Binding-site contacts:
Ligand atom C1' contacts residue THR831 of chain 1.A at 3.5 Å.
Ligand atom OP1 contacts residue ARG1122 of chain 1.B at 3.2 Å.
Ligand atom C6 contacts residue ARG1386 of chain 1.A at 3.4 Å.
Ligand atom C4' contacts residue GLN447 of chain 1.A at 3.5 Å.
Ligand atom OP1 contacts residue ARG337 of chain 1.A at 2.8 Å (salt-bridge).
Ligand atom N3 contacts residue ARG1386 of chain 1.A at 3.0 Å (salt-bridge).
Ligand atom C4 contacts residue G3 of chain 1.K at 3.4 Å.
Ligand atom O2 contacts residue G3 of chain 1.K at 2.8 Å (h-bond).
Ligand atom OP1 contacts residue ARG1129 of chain 1.B at 3.4 Å.
Ligand atom O2 contacts residue A2 of chain 1.K at 3.2 Å.
Ligand atom OP2 contacts residue LYS332 of chain 1.A at 2.9 Å (salt-bridge).
Ligand atom N3 contacts residue G3 of chain 1.K at 2.8 Å (h-bond).
Ligand atom OP1 contacts residue LYS332 of chain 1.A at 3.3 Å (salt-bridge).
Ligand atom OP2 contacts residue ARG337 of chain 1.A at 3.5 Å (salt-bridge).
Ligand atom OP1 contacts residue LEU1128 of chain 1.B at 3.4 Å.
Ligand atom C2 contacts residue G3 of chain 1.K at 3.4 Å.
Ligand atom C5' contacts residue GLU1407 of chain 1.A at 3.3 Å.
Ligand atom O2 contacts residue G1 of chain 1.K at 3.2 Å (h-bond).
Ligand atom OP2 contacts residue ARG344 of chain 1.A at 2.7 Å (salt-bridge).
Ligand atom C1' contacts residue ARG1386 of chain 1.A at 3.5 Å.
Ligand atom N3 contacts residue G4 of chain 1.K at 3.5 Å (h-bond).
Ligand atom O4' contacts residue THR831 of chain 1.A at 3.3 Å (h-bond).
Ligand atom C1' contacts residue G3 of chain 1.K at 3.5 Å.
Ligand atom C2 contacts residue G4 of chain 1.K at 3.3 Å.
Ligand atom O2 contacts residue G1 of chain 1.K at 3.2 Å.
Ligand atom O2 contacts residue G4 of chain 1.K at 3.3 Å (h-bond).
Ligand atom N3 contacts residue A2 of chain 1.K at 3.1 Å (h-bond).
Ligand atom O4' contacts residue G1 of chain 1.K at 3.3 Å (h-bond).
Ligand atom C5' contacts residue GLN447 of chain 1.A at 3.4 Å.
Ligand atom C5' contacts residue TYR836 of chain 1.A at 3.5 Å (hydrophobic).
Ligand atom O2 contacts residue A2 of chain 1.K at 3.4 Å (h-bond).
Ligand atom O4 contacts residue G1 of chain 1.K at 3.0 Å (h-bond).
Ligand atom N3 contacts residue G1 of chain 1.K at 3.2 Å (h-bond).
Ligand atom O2 contacts residue G4 of chain 1.K at 3.1 Å (h-bond).
Ligand atom N4 contacts residue GLU1120 of chain 1.B at 3.4 Å (salt-bridge).
Ligand atom N4 contacts residue G3 of chain 1.K at 2.8 Å (h-bond).
Ligand atom OP1 contacts residue GLU1404 of chain 1.A at 3.0 Å (salt-bridge).
Ligand atom C1' contacts residue G1 of chain 1.K at 3.5 Å.
Ligand atom C2 contacts residue G1 of chain 1.K at 3.5 Å.
Ligand atom N3 contacts residue A2 of chain 1.K at 3.5 Å (h-bond).

Sequence of chain 1.B:
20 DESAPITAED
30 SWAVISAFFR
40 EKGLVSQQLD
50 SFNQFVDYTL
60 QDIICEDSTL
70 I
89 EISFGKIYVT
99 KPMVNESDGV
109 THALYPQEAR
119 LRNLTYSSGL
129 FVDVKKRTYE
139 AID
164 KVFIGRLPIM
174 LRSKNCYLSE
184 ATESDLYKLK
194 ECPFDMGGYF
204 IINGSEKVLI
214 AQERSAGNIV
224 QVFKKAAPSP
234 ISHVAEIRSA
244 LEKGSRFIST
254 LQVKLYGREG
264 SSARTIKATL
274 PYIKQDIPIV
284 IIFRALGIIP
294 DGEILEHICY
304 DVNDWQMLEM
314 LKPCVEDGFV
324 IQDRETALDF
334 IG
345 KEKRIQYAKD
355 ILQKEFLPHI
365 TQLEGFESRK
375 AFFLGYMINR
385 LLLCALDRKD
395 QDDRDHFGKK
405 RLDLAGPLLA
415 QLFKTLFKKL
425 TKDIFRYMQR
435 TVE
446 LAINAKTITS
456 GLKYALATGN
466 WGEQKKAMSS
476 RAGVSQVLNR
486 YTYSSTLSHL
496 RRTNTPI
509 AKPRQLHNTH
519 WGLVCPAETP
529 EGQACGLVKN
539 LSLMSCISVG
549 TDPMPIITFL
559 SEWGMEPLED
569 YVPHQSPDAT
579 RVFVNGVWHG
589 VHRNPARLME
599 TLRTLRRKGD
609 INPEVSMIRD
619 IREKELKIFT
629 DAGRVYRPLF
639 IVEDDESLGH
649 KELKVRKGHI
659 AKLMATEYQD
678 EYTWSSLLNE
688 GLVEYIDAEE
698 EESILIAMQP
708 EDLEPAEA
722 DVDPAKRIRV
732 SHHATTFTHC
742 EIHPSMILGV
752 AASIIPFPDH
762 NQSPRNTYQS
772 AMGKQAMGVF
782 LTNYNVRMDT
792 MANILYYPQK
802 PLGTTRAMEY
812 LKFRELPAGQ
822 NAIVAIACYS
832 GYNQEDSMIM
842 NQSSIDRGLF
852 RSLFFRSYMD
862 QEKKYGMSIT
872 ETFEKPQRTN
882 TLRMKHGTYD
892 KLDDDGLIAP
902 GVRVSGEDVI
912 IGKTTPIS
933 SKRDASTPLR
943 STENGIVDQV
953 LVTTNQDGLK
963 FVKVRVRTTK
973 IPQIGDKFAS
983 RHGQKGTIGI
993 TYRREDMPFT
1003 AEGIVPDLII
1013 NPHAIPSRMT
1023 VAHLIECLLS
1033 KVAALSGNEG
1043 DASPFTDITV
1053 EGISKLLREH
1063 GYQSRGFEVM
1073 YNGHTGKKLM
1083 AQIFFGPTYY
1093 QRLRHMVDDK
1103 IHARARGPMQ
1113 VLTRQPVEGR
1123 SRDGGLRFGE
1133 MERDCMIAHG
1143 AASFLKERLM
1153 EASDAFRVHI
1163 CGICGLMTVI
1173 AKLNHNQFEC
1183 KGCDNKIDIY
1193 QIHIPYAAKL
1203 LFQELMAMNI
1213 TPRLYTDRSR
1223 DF

Sequence of chain 1.A:
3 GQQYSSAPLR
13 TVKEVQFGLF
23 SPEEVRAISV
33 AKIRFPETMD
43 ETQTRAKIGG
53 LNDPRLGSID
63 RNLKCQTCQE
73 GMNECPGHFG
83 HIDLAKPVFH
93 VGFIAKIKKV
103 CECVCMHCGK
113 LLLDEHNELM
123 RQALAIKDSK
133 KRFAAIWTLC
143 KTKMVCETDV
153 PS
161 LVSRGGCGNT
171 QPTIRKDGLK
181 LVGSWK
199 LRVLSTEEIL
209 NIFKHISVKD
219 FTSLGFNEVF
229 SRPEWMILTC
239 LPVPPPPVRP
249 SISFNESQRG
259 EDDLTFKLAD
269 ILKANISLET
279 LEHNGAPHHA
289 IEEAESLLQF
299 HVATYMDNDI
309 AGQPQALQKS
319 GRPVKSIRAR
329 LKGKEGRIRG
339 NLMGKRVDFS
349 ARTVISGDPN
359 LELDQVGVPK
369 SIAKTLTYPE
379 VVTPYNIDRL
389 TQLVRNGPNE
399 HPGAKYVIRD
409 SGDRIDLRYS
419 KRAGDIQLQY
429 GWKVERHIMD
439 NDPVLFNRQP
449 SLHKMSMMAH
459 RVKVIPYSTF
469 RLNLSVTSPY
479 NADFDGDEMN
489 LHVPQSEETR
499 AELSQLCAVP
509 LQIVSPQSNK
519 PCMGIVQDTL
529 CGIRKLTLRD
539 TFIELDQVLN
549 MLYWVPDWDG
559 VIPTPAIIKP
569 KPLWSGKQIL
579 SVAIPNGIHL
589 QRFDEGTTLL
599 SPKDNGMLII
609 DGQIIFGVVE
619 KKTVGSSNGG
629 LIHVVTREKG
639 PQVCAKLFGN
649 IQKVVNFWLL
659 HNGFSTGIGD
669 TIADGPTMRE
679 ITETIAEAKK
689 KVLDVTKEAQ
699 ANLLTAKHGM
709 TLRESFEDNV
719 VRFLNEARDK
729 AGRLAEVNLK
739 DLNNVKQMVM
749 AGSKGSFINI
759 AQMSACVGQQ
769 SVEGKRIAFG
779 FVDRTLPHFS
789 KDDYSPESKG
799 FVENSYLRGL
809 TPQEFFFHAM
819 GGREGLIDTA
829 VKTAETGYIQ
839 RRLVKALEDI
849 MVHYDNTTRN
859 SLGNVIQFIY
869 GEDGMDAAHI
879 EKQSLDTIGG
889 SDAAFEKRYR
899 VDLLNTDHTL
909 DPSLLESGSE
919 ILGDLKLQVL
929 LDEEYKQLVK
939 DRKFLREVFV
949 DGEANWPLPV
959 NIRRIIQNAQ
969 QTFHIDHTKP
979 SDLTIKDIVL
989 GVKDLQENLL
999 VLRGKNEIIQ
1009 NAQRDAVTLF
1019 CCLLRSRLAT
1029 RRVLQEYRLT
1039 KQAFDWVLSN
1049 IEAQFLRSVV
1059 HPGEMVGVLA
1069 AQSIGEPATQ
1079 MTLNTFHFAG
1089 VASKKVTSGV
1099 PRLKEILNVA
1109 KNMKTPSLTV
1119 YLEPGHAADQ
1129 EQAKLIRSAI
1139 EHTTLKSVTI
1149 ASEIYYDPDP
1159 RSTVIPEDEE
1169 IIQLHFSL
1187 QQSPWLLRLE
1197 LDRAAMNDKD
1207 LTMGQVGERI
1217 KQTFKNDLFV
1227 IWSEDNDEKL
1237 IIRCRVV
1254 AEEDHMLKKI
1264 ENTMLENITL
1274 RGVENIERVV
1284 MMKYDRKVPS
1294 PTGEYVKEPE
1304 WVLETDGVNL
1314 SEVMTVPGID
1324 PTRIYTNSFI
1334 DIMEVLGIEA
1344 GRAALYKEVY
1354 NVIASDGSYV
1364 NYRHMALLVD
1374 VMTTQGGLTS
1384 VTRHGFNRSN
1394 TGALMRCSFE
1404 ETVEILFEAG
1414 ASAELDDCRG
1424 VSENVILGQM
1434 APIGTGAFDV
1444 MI

The protein below binds the small molecule below.
Small molecule (SMILES): Cc1cn([C@H]2C[C@H](O[P](=O)(O)OC[C@H]3O[C@@H](n4ccc(N)nc4=O)C[C@@H]3O)[C@@H](CO[P](=O)(O)O[C@H]3C[C@H](n4ccc(N)nc4=O)O[C@@H]3CO[P](=O)(O)O[C@H]3C[C@H](n4ccc(N)nc4=O)O[C@@H]3CO[P](=O)(O)O[C@H]3C[C@H](n4cc(C)c(=O)[nH]c4=O)O[C@@H]3CO[P](=O)(O)O[C@H]3C[C@H](n4cnc5c(N)ncnc54)O[C@@H]3CO[P](=O)(O)O[C@H]3C[C@H](n4cnc5c(=O)nc(N)[nH]c54)O[C@@H]3CO[P](=O)(O)O[C@H]3C[C@H](n4ccc(N)nc4=O)O[C@@H]3COP(=O)=O)O2)c(=O)[nH]c1=O